Binding-site contacts:
Ligand atom C7 contacts residue ASN616 of chain 1.F at 3.7 Å.
Ligand atom C5 contacts residue ASN616 of chain 1.F at 3.7 Å.
Ligand atom O7 contacts residue ASN616 of chain 1.F at 4.4 Å.
Ligand atom C3 contacts residue ASN616 of chain 1.F at 3.6 Å.
Ligand atom C1 contacts residue ASN616 of chain 1.F at 1.4 Å.
Ligand atom C4 contacts residue ASN616 of chain 1.F at 4.2 Å.
Ligand atom O5 contacts residue ASN616 of chain 1.F at 2.5 Å (h-bond).
Ligand atom C6 contacts residue ASN616 of chain 1.F at 4.5 Å.
Ligand atom C1 contacts residue GLN644 of chain 1.F at 4.3 Å.
Ligand atom N2 contacts residue ASN616 of chain 1.F at 2.6 Å (h-bond).
Ligand atom C2 contacts residue ASN616 of chain 1.F at 2.2 Å.

A protein and the small-molecule ligand that binds it are described below.
Small molecule (SMILES): CC(=O)N[C@@H]1[C@@H](O)[C@H](O)[C@@H](CO)O[C@H]1O

Sequence of chain 1.F:
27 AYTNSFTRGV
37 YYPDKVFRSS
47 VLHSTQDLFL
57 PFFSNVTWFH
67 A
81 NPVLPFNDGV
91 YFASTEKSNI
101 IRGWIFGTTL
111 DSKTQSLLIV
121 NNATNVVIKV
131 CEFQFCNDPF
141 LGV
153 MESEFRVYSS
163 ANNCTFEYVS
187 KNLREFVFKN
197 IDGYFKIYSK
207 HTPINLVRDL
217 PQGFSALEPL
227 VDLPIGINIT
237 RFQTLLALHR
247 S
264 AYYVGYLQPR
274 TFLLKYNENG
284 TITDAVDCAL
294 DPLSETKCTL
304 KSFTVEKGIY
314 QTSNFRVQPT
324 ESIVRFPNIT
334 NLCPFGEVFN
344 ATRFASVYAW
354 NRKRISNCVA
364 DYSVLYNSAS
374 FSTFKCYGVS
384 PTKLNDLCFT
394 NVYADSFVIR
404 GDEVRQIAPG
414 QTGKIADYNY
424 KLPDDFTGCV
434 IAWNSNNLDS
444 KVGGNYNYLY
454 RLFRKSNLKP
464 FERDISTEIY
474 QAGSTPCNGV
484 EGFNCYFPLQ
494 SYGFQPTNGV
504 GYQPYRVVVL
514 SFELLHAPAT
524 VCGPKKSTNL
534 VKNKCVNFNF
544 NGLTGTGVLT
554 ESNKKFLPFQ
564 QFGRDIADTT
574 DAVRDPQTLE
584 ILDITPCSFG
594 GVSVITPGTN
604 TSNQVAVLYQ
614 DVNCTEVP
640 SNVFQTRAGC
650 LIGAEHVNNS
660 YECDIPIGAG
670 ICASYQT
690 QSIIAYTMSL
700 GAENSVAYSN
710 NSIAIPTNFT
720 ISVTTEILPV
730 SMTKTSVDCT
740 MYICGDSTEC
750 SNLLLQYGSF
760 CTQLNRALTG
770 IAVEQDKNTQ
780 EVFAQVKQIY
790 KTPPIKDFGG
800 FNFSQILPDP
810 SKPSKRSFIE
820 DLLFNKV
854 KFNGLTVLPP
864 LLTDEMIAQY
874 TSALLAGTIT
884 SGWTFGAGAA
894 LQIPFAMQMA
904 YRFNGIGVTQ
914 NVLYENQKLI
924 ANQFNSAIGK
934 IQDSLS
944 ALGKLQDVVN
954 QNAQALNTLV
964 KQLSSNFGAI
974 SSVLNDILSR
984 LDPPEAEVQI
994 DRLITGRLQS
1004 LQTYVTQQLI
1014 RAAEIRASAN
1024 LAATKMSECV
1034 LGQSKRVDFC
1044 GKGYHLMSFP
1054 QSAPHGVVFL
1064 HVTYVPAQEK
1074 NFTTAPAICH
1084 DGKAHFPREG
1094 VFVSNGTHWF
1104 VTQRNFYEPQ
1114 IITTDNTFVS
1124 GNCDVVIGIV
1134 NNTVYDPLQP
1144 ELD